Binding-site contacts:
Ligand atom C7 contacts residue ASN354 of chain 3.C at 4.0 Å.
Ligand atom C2 contacts residue ASN331 of chain 3.C at 2.5 Å.
Ligand atom O7 contacts residue SER356 of chain 3.C at 3.3 Å (h-bond).
Ligand atom O7 contacts residue ASN331 of chain 3.C at 4.0 Å.
Ligand atom C8 contacts residue NAG2 of chain 3.I at 3.8 Å.
Ligand atom N2 contacts residue SER356 of chain 3.C at 3.8 Å.
Ligand atom O3 contacts residue NAG1 of chain 3.I at 3.6 Å (h-bond).
Ligand atom C4 contacts residue NAG1 of chain 3.I at 4.0 Å.
Ligand atom O4 contacts residue NAG2 of chain 3.I at 4.0 Å.
Ligand atom C3 contacts residue NAG2 of chain 3.I at 4.2 Å.
Ligand atom C2 contacts residue SER356 of chain 3.C at 3.7 Å.
Ligand atom C7 contacts residue ASN331 of chain 3.C at 3.6 Å.
Ligand atom C7 contacts residue NAG1 of chain 3.I at 3.4 Å.
Ligand atom C1 contacts residue ASN331 of chain 3.C at 1.4 Å.
Ligand atom O5 contacts residue ASN331 of chain 3.C at 2.4 Å (h-bond).
Ligand atom C5 contacts residue ASN331 of chain 3.C at 3.7 Å.
Ligand atom O5 contacts residue NAG1 of chain 3.I at 4.4 Å.
Ligand atom C7 contacts residue SER356 of chain 3.C at 3.6 Å.
Ligand atom C4 contacts residue NAG2 of chain 3.I at 4.4 Å.
Ligand atom C1 contacts residue SER356 of chain 3.C at 3.6 Å.
Ligand atom C4 contacts residue ASN331 of chain 3.C at 4.3 Å.
Ligand atom C1 contacts residue NAG2 of chain 3.I at 4.2 Å.
Ligand atom O6 contacts residue NAG2 of chain 3.I at 2.8 Å (h-bond).
Ligand atom C8 contacts residue ASN354 of chain 3.C at 4.4 Å.
Ligand atom C8 contacts residue NAG1 of chain 3.I at 4.2 Å.
Ligand atom O7 contacts residue ASN354 of chain 3.C at 3.2 Å (h-bond).
Ligand atom O5 contacts residue SER356 of chain 3.C at 4.2 Å.
Ligand atom N2 contacts residue NAG1 of chain 3.I at 4.2 Å.
Ligand atom C8 contacts residue THR340 of chain 3.C at 4.3 Å.
Ligand atom N2 contacts residue NAG2 of chain 3.I at 4.0 Å.
Ligand atom N2 contacts residue SER332 of chain 3.C at 4.3 Å.
Ligand atom C3 contacts residue ASN331 of chain 3.C at 3.8 Å.
Ligand atom C5 contacts residue NAG2 of chain 3.I at 3.8 Å.
Ligand atom N2 contacts residue ASN331 of chain 3.C at 2.8 Å (h-bond).
Ligand atom O5 contacts residue NAG2 of chain 3.I at 4.4 Å.
Ligand atom C1 contacts residue NAG1 of chain 3.I at 4.3 Å.
Ligand atom O6 contacts residue NAG1 of chain 3.I at 3.6 Å.
Ligand atom C2 contacts residue NAG1 of chain 3.I at 4.3 Å.
Ligand atom O7 contacts residue NAG1 of chain 3.I at 2.6 Å (h-bond).
Ligand atom C6 contacts residue NAG2 of chain 3.I at 4.1 Å.

The protein below binds the small molecule below.
Small molecule (SMILES): CC(=O)N[C@H]1[C@H](O[C@H]2[C@H](O)[C@@H](NC(C)=O)CO[C@@H]2CO)O[C@H](CO)[C@@H](O[C@@H]2O[C@H](CO)[C@@H](O)[C@H](O)[C@@H]2O)[C@@H]1O

Sequence of chain 3.C:
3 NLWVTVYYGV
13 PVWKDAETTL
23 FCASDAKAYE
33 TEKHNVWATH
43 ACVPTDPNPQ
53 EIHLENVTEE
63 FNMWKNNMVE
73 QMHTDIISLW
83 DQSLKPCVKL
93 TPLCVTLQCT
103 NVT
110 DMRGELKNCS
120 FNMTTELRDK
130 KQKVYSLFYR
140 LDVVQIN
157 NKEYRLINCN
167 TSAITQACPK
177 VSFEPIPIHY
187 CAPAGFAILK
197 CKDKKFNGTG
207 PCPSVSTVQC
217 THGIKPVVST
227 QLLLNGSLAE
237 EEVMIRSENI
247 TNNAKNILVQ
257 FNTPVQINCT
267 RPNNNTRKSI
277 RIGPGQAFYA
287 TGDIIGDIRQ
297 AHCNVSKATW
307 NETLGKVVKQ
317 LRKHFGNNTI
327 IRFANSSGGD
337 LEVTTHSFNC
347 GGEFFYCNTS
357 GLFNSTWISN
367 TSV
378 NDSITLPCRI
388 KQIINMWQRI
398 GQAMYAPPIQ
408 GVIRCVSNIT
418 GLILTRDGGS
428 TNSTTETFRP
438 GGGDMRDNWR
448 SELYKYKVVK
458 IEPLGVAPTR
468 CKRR